Sequence of chain 1.A:
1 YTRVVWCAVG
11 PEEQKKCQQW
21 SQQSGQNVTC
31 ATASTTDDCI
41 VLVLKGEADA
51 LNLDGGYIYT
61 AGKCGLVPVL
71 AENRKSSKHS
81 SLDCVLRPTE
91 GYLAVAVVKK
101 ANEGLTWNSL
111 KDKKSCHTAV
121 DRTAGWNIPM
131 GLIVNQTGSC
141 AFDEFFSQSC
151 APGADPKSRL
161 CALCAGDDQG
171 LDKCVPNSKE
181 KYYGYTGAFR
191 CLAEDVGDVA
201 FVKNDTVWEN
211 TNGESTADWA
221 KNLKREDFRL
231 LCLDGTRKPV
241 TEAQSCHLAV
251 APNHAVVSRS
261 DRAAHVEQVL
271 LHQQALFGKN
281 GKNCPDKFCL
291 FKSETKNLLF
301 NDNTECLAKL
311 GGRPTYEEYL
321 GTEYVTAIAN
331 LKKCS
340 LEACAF

Binding-site contacts:
Ligand atom O7 contacts residue ASN135 of chain 1.A at 3.7 Å.
Ligand atom C5 contacts residue ASN135 of chain 1.A at 3.6 Å.
Ligand atom O5 contacts residue THR326 of chain 1.A at 4.1 Å.
Ligand atom O4 contacts residue ASN330 of chain 1.A at 3.1 Å (h-bond).
Ligand atom O3 contacts residue ALA327 of chain 1.A at 4.1 Å.
Ligand atom O7 contacts residue ASN330 of chain 1.A at 2.9 Å (h-bond).
Ligand atom C5 contacts residue ASN330 of chain 1.A at 4.0 Å.
Ligand atom O7 contacts residue LEU132 of chain 1.A at 3.9 Å.
Ligand atom N2 contacts residue ASN135 of chain 1.A at 3.1 Å (h-bond).
Ligand atom C1 contacts residue ASN330 of chain 1.A at 4.2 Å.
Ligand atom N2 contacts residue ASN330 of chain 1.A at 4.4 Å.
Ligand atom C7 contacts residue ALA327 of chain 1.A at 3.9 Å (hydrophobic).
Ligand atom C1 contacts residue ASN135 of chain 1.A at 1.4 Å.
Ligand atom C6 contacts residue ASN330 of chain 1.A at 4.2 Å.
Ligand atom C2 contacts residue ASN330 of chain 1.A at 4.1 Å.
Ligand atom O5 contacts residue ASN135 of chain 1.A at 2.2 Å (h-bond).
Ligand atom N2 contacts residue ALA327 of chain 1.A at 4.0 Å.
Ligand atom C8 contacts residue LEU132 of chain 1.A at 4.2 Å (hydrophobic).
Ligand atom C8 contacts residue GLY131 of chain 1.A at 4.0 Å.
Ligand atom C7 contacts residue ASN135 of chain 1.A at 3.7 Å.
Ligand atom C4 contacts residue ASN135 of chain 1.A at 4.1 Å.
Ligand atom C3 contacts residue ALA327 of chain 1.A at 4.2 Å (hydrophobic).
Ligand atom N2 contacts residue GLY131 of chain 1.A at 4.2 Å.
Ligand atom C8 contacts residue ALA327 of chain 1.A at 3.2 Å (hydrophobic).
Ligand atom O6 contacts residue THR326 of chain 1.A at 4.3 Å.
Ligand atom C7 contacts residue LEU132 of chain 1.A at 4.4 Å (hydrophobic).
Ligand atom C3 contacts residue ASN330 of chain 1.A at 4.1 Å.
Ligand atom C7 contacts residue ASN330 of chain 1.A at 3.7 Å.
Ligand atom C2 contacts residue ASN135 of chain 1.A at 2.4 Å.
Ligand atom C3 contacts residue ASN135 of chain 1.A at 3.8 Å.
Ligand atom C4 contacts residue ASN330 of chain 1.A at 4.0 Å.
Ligand atom C7 contacts residue GLY131 of chain 1.A at 4.2 Å.
Ligand atom C8 contacts residue ASN330 of chain 1.A at 4.3 Å.

This protein binds this small molecule.
Small molecule (SMILES): CC(=O)N[C@H]1[C@H](O[C@H]2[C@H](O)[C@@H](NC(C)=O)CO[C@@H]2CO)O[C@H](CO)[C@@H](O[C@@H]2O[C@H](CO)[C@@H](O)[C@H](O)[C@@H]2O)[C@@H]1O